A small-molecule ligand and the protein it binds are described below.
Small molecule (SMILES): Cc1ncc(COP(=O)(O)O)c(CN[C@@H](CS)C(=O)O)c1O

Sequence of chain 1.E:
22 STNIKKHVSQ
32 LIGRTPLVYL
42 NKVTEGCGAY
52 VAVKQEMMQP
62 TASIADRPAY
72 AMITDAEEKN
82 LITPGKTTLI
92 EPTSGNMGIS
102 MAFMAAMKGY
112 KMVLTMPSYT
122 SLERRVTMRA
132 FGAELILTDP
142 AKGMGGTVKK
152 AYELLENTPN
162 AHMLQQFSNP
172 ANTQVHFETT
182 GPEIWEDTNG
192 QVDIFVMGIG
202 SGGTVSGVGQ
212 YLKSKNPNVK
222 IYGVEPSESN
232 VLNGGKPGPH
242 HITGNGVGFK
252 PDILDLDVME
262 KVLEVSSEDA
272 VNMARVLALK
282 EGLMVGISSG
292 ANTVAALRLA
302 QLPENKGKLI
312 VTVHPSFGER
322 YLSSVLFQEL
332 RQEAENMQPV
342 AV

Binding-site contacts:
Ligand atom OP3 contacts residue SER202 of chain 1.E at 3.2 Å (h-bond).
Ligand atom OP3 contacts residue GLY201 of chain 1.E at 2.8 Å (h-bond).
Ligand atom OP2 contacts residue THR205 of chain 1.E at 2.8 Å (h-bond).
Ligand atom C6 contacts residue GLY245 of chain 1.E at 3.7 Å.
Ligand atom C3 contacts residue GLY245 of chain 1.E at 3.5 Å.
Ligand atom OP3 contacts residue GLY203 of chain 1.E at 2.9 Å (h-bond).
Ligand atom C contacts residue THR94 of chain 1.E at 3.5 Å.
Ligand atom N1 contacts residue SER289 of chain 1.E at 2.7 Å (h-bond).
Ligand atom OP2 contacts residue SER202 of chain 1.E at 3.5 Å (h-bond).
Ligand atom CB contacts residue GLN167 of chain 1.E at 3.2 Å.
Ligand atom C2A contacts residue ASN97 of chain 1.E at 3.0 Å.
Ligand atom O contacts residue MET98 of chain 1.E at 2.9 Å (h-bond).
Ligand atom OXT contacts residue GLN167 of chain 1.E at 3.2 Å (h-bond).
Ligand atom C2 contacts residue SER289 of chain 1.E at 3.4 Å.
Ligand atom C2A contacts residue SER289 of chain 1.E at 3.3 Å.
Ligand atom OXT contacts residue MET98 of chain 1.E at 3.4 Å.
Ligand atom OP4 contacts residue MET198 of chain 1.E at 3.6 Å.
Ligand atom O contacts residue THR94 of chain 1.E at 3.4 Å (h-bond).
Ligand atom C6 contacts residue ASN246 of chain 1.E at 3.5 Å.
Ligand atom C contacts residue MET98 of chain 1.E at 3.5 Å (hydrophobic).
Ligand atom C contacts residue SER95 of chain 1.E at 3.4 Å.
Ligand atom C6 contacts residue SER289 of chain 1.E at 3.6 Å.
Ligand atom SG contacts residue SER95 of chain 1.E at 3.2 Å (h-bond).
Ligand atom C4 contacts residue GLY245 of chain 1.E at 3.3 Å.
Ligand atom O contacts residue ASN97 of chain 1.E at 3.1 Å (h-bond).
Ligand atom N contacts residue SER95 of chain 1.E at 3.7 Å.
Ligand atom OP1 contacts residue SER202 of chain 1.E at 2.6 Å (h-bond).
Ligand atom O contacts residue SER95 of chain 1.E at 3.3 Å (h-bond).
Ligand atom O3 contacts residue ASN97 of chain 1.E at 2.9 Å (h-bond).
Ligand atom OXT contacts residue THR94 of chain 1.E at 2.7 Å (h-bond).
Ligand atom C2A contacts residue SER317 of chain 1.E at 3.6 Å.
Ligand atom OXT contacts residue SER95 of chain 1.E at 3.0 Å (h-bond).
Ligand atom C5M contacts residue GLY201 of chain 1.E at 3.5 Å.
Ligand atom C5M contacts residue GLY245 of chain 1.E at 3.5 Å.
Ligand atom OP2 contacts residue GLY204 of chain 1.E at 3.5 Å (h-bond).
Ligand atom P contacts residue SER202 of chain 1.E at 3.4 Å.
Ligand atom CA contacts residue GLN167 of chain 1.E at 3.5 Å.
Ligand atom N1 contacts residue PRO316 of chain 1.E at 3.4 Å.
Ligand atom C5 contacts residue GLY245 of chain 1.E at 3.2 Å.
Ligand atom C2A contacts residue TYR322 of chain 1.E at 3.4 Å (hydrophobic).